Binding-site contacts:
Ligand atom C5 contacts residue PHE204 of chain 2.A at 3.9 Å (hydrophobic).
Ligand atom C2 contacts residue GLU205 of chain 2.A at 3.3 Å.
Ligand atom N3 contacts residue VAL221 of chain 2.A at 4.1 Å.
Ligand atom N9 contacts residue ALA125 of chain 2.A at 3.6 Å.
Ligand atom C8 contacts residue ALA125 of chain 2.A at 4.1 Å (hydrophobic).
Ligand atom C6 contacts residue ASN247 of chain 2.A at 3.8 Å.
Ligand atom C5 contacts residue ASN247 of chain 2.A at 3.7 Å.
Ligand atom O2 contacts residue GLY222 of chain 2.A at 3.4 Å.
Ligand atom C8 contacts residue ASN247 of chain 2.A at 3.6 Å.
Ligand atom C4 contacts residue PHE204 of chain 2.A at 3.9 Å (hydrophobic).
Ligand atom N9 contacts residue ALA126 of chain 2.A at 3.7 Å.
Ligand atom C6 contacts residue PHE204 of chain 2.A at 3.8 Å (hydrophobic).
Ligand atom N3 contacts residue GLY222 of chain 2.A at 3.7 Å.
Ligand atom O6 contacts residue GLU205 of chain 2.A at 3.8 Å.
Ligand atom N1 contacts residue PHE204 of chain 2.A at 3.9 Å.
Ligand atom C4 contacts residue ALA126 of chain 2.A at 3.9 Å (hydrophobic).
Ligand atom O6 contacts residue GLY127 of chain 2.A at 3.5 Å.
Ligand atom N7 contacts residue ALA126 of chain 2.A at 3.5 Å.
Ligand atom O2 contacts residue MET223 of chain 2.A at 3.3 Å.
Ligand atom C6 contacts residue GLU205 of chain 2.A at 3.7 Å.
Ligand atom N7 contacts residue THR246 of chain 2.A at 3.2 Å (h-bond).
Ligand atom C8 contacts residue THR246 of chain 2.A at 3.1 Å.
Ligand atom C8 contacts residue THR262 of chain 2.A at 3.5 Å.
Ligand atom O6 contacts residue ASN247 of chain 2.A at 2.8 Å (h-bond).
Ligand atom C5 contacts residue GLY127 of chain 2.A at 3.6 Å.
Ligand atom C2 contacts residue PHE204 of chain 2.A at 4.1 Å (hydrophobic).
Ligand atom N1 contacts residue GLU205 of chain 2.A at 2.8 Å (salt-bridge).
Ligand atom C2 contacts residue MET223 of chain 2.A at 4.0 Å (hydrophobic).
Ligand atom C2 contacts residue GLY222 of chain 2.A at 3.7 Å.
Ligand atom C6 contacts residue GLY127 of chain 2.A at 3.8 Å.
Ligand atom O6 contacts residue LEU257 of chain 2.A at 3.9 Å.
Ligand atom O2 contacts residue GLU205 of chain 2.A at 2.5 Å (salt-bridge).
Ligand atom C2 contacts residue VAL221 of chain 2.A at 3.7 Å (hydrophobic).
Ligand atom N7 contacts residue GLY127 of chain 2.A at 3.7 Å.
Ligand atom C6 contacts residue VAL221 of chain 2.A at 4.0 Å (hydrophobic).
Ligand atom N1 contacts residue VAL221 of chain 2.A at 3.6 Å.
Ligand atom N7 contacts residue ASN247 of chain 2.A at 2.7 Å (h-bond).
Ligand atom N3 contacts residue MET223 of chain 2.A at 4.0 Å.
Ligand atom C8 contacts residue ALA126 of chain 2.A at 3.7 Å (hydrophobic).
Ligand atom C5 contacts residue ALA126 of chain 2.A at 3.8 Å (hydrophobic).

Sequence of chain 2.A:
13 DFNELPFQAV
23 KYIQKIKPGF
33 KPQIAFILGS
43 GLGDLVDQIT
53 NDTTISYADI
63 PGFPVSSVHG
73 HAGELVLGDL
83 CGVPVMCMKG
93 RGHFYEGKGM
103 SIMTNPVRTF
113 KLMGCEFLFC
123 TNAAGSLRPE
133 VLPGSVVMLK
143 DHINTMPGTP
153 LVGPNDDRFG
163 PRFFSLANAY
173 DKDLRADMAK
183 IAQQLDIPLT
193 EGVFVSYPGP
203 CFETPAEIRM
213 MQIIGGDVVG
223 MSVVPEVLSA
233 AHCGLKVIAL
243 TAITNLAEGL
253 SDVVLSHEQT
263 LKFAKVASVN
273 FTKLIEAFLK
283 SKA

This protein binds this small molecule.
Small molecule (SMILES): O=c1[nH]c(=O)c2nc[nH]c2[nH]1